Binding-site contacts:
Ligand atom O1A contacts residue SER147 of chain 2.A at 2.8 Å (h-bond).
Ligand atom O10 contacts residue TYR250 of chain 1.A at 2.7 Å (h-bond).
Ligand atom O1B contacts residue SER147 of chain 2.A at 3.1 Å (h-bond).
Ligand atom O1A contacts residue PRO252 of chain 1.A at 3.3 Å.
Ligand atom C6 contacts residue ALA146 of chain 2.A at 4.2 Å (hydrophobic).
Ligand atom N5 contacts residue TYR250 of chain 1.A at 4.4 Å.
Ligand atom C5 contacts residue TYR145 of chain 2.A at 3.3 Å (hydrophobic).
Ligand atom C10 contacts residue TYR145 of chain 2.A at 3.6 Å (hydrophobic).
Ligand atom C7 contacts residue TYR145 of chain 2.A at 3.8 Å (hydrophobic).
Ligand atom C8 contacts residue ALA146 of chain 2.A at 4.4 Å (hydrophobic).
Ligand atom N5 contacts residue TYR145 of chain 2.A at 2.6 Å (h-bond).
Ligand atom C6 contacts residue TYR145 of chain 2.A at 3.4 Å (hydrophobic).
Ligand atom C9 contacts residue TYR145 of chain 2.A at 4.2 Å (hydrophobic).
Ligand atom O4 contacts residue PRO252 of chain 1.A at 3.8 Å.
Ligand atom C4 contacts residue TYR145 of chain 2.A at 3.6 Å (hydrophobic).
Ligand atom C4 contacts residue PRO252 of chain 1.A at 3.8 Å (hydrophobic).
Ligand atom C1 contacts residue SER147 of chain 2.A at 3.6 Å.
Ligand atom C1 contacts residue ALA146 of chain 2.A at 3.9 Å (hydrophobic).
Ligand atom C3 contacts residue PRO252 of chain 1.A at 3.9 Å (hydrophobic).
Ligand atom O1B contacts residue ALA146 of chain 2.A at 3.2 Å.
Ligand atom C1 contacts residue PRO252 of chain 1.A at 4.1 Å (hydrophobic).
Ligand atom C11 contacts residue TYR145 of chain 2.A at 3.7 Å (hydrophobic).
Ligand atom C10 contacts residue TYR250 of chain 1.A at 3.5 Å (hydrophobic).
Ligand atom O4 contacts residue TYR145 of chain 2.A at 4.2 Å.
Ligand atom C11 contacts residue ARG143 of chain 2.A at 4.0 Å.
Ligand atom O1A contacts residue ALA146 of chain 2.A at 4.2 Å.
Ligand atom O8 contacts residue ALA146 of chain 2.A at 3.3 Å.
Ligand atom O4 contacts residue ASN251 of chain 1.A at 4.2 Å.
Ligand atom O4 contacts residue TYR250 of chain 1.A at 3.4 Å.
Ligand atom C11 contacts residue TYR250 of chain 1.A at 3.7 Å (hydrophobic).
Ligand atom O1B contacts residue ASN148 of chain 2.A at 4.3 Å.

Sequence of chain 1.A:
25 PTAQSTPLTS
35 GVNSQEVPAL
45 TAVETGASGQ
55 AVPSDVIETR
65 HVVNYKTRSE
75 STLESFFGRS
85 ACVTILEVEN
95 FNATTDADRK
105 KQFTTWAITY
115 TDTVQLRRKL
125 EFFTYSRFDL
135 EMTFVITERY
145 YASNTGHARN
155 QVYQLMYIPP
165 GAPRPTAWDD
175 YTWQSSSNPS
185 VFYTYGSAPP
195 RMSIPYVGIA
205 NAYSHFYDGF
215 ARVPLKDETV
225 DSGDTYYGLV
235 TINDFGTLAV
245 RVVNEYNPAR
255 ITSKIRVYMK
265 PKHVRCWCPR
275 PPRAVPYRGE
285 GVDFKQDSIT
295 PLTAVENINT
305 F

Sequence of chain 2.A:
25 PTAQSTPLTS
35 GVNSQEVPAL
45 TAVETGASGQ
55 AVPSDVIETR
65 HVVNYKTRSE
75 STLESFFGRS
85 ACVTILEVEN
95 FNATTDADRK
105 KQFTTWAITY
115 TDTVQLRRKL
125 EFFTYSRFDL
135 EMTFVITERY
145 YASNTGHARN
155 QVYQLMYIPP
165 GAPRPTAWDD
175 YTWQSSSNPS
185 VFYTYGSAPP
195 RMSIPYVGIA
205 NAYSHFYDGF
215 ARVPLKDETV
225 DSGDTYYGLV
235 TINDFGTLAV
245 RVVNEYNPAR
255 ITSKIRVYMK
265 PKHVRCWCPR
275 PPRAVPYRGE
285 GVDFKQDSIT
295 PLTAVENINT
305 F

This protein binds this small molecule.
Small molecule (SMILES): CC(=O)N[C@H]1[C@H]([C@H](O)[C@H](O)CO)O[C@@](O)(C(=O)O)C[C@@H]1O